This small molecule binds to this protein.
Small molecule (SMILES): CC(=O)O[C@H]1C(=O)[C@@]2(C)[C@H]([C@H](OC(=O)c3ccccc3)[C@]3(O)C[C@H](OC(=O)[C@H](O)[C@@H](NC(=O)c4ccccc4)c4ccccc4)C(C)=C1C3(C)C)[C@]1(OC(C)=O)CO[C@@H]1C[C@@H]2O

Sequence of chain 1.B:
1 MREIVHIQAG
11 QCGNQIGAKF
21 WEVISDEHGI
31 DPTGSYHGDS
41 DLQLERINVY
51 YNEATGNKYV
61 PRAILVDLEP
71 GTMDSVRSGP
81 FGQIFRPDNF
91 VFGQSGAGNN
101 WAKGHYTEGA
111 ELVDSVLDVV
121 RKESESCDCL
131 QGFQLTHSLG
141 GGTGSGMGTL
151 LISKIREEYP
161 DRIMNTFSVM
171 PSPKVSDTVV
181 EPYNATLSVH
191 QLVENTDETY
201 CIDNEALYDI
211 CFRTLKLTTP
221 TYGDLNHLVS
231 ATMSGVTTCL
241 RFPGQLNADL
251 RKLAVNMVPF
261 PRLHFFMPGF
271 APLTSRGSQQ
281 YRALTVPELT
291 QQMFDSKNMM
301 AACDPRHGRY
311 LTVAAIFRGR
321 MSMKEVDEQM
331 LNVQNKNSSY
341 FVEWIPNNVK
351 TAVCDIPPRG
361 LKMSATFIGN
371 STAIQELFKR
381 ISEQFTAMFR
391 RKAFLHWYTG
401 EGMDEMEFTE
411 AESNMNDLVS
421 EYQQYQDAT

Binding-site contacts:
Ligand atom C38 contacts residue ALA231 of chain 1.B at 3.4 Å (hydrophobic).
Ligand atom C40 contacts residue ARG318 of chain 1.B at 3.3 Å.
Ligand atom O03 contacts residue ARG276 of chain 1.B at 3.4 Å (salt-bridge).
Ligand atom C15 contacts residue PRO272 of chain 1.B at 3.2 Å (hydrophobic).
Ligand atom C31 contacts residue HIS227 of chain 1.B at 3.5 Å.
Ligand atom C44 contacts residue GLY360 of chain 1.B at 3.4 Å.
Ligand atom C17 contacts residue LEU361 of chain 1.B at 3.1 Å (hydrophobic).
Ligand atom C07 contacts residue HIS227 of chain 1.B at 3.2 Å.
Ligand atom C40 contacts residue SER234 of chain 1.B at 3.4 Å.
Ligand atom C37 contacts residue PRO358 of chain 1.B at 3.4 Å (hydrophobic).
Ligand atom C39 contacts residue PRO358 of chain 1.B at 3.6 Å (hydrophobic).
Ligand atom O06 contacts residue PRO272 of chain 1.B at 3.5 Å (h-bond).
Ligand atom C42 contacts residue VAL23 of chain 1.B at 3.3 Å (hydrophobic).
Ligand atom O10 contacts residue GLY360 of chain 1.B at 2.9 Å (h-bond).
Ligand atom C30 contacts residue HIS227 of chain 1.B at 3.6 Å.
Ligand atom C39 contacts residue ALA231 of chain 1.B at 3.1 Å (hydrophobic).
Ligand atom O06 contacts residue THR274 of chain 1.B at 3.5 Å (h-bond).
Ligand atom C07 contacts residue ASP224 of chain 1.B at 3.6 Å.
Ligand atom O13 contacts residue ARG359 of chain 1.B at 2.5 Å (salt-bridge).
Ligand atom C19 contacts residue THR274 of chain 1.B at 3.1 Å.
Ligand atom C44 contacts residue LEU361 of chain 1.B at 3.5 Å (hydrophobic).
Ligand atom O07 contacts residue LEU361 of chain 1.B at 2.9 Å.
Ligand atom C41 contacts residue SER234 of chain 1.B at 3.5 Å.
Ligand atom C14 contacts residue LEU215 of chain 1.B at 3.1 Å (hydrophobic).
Ligand atom O06 contacts residue LEU273 of chain 1.B at 3.2 Å.
Ligand atom O14 contacts residue HIS227 of chain 1.B at 3.0 Å (h-bond).
Ligand atom C41 contacts residue VAL23 of chain 1.B at 3.1 Å (hydrophobic).
Ligand atom C16 contacts residue PRO272 of chain 1.B at 3.1 Å (hydrophobic).
Ligand atom O12 contacts residue GLY360 of chain 1.B at 3.5 Å (h-bond).
Ligand atom C38 contacts residue PRO358 of chain 1.B at 3.4 Å (hydrophobic).
Ligand atom C28 contacts residue PRO358 of chain 1.B at 3.1 Å (hydrophobic).
Ligand atom O14 contacts residue VAL23 of chain 1.B at 3.6 Å.
Ligand atom C36 contacts residue HIS227 of chain 1.B at 3.5 Å.
Ligand atom O13 contacts residue PRO358 of chain 1.B at 3.1 Å.
Ligand atom C40 contacts residue ALA231 of chain 1.B at 3.4 Å (hydrophobic).
Ligand atom O06 contacts residue LEU215 of chain 1.B at 3.1 Å.
Ligand atom O12 contacts residue ARG359 of chain 1.B at 2.9 Å (salt-bridge).
Ligand atom C06 contacts residue HIS227 of chain 1.B at 3.2 Å.
Ligand atom C28 contacts residue ARG359 of chain 1.B at 3.5 Å.
Ligand atom C22 contacts residue GLY360 of chain 1.B at 3.6 Å.